Sequence of chain 1.B:
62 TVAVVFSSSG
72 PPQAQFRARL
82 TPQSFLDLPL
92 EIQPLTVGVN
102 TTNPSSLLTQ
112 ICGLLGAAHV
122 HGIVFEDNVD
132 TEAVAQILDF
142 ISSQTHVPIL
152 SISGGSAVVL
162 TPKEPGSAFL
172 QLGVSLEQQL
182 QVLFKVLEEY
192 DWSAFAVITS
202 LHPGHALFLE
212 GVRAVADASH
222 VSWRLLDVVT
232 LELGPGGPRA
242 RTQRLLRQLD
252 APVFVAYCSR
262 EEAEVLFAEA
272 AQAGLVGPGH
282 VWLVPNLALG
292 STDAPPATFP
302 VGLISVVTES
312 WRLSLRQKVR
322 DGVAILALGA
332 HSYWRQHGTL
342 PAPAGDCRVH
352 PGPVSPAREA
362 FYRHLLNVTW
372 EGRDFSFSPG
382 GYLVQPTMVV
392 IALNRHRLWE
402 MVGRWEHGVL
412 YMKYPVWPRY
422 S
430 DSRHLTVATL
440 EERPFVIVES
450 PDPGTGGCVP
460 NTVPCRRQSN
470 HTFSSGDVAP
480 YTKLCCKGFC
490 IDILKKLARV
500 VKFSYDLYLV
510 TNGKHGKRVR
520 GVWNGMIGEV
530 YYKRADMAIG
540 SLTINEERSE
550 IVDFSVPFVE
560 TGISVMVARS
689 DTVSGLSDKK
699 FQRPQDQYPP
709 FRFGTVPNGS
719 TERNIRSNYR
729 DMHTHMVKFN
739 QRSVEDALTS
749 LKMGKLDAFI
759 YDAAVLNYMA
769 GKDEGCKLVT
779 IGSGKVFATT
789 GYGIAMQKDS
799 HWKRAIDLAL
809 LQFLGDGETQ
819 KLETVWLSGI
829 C

This protein binds this small molecule.
Small molecule (SMILES): CC(=O)N[C@@H]1[C@@H](O)[C@H](O)[C@@H](CO)O[C@H]1O

Binding-site contacts:
Ligand atom C1 contacts residue ASN368 of chain 1.B at 1.4 Å.
Ligand atom O7 contacts residue ASN368 of chain 1.B at 3.8 Å.
Ligand atom C2 contacts residue ASN368 of chain 1.B at 2.4 Å.
Ligand atom O5 contacts residue ASN368 of chain 1.B at 2.4 Å (h-bond).
Ligand atom C5 contacts residue ASN368 of chain 1.B at 3.7 Å.
Ligand atom O6 contacts residue HIS365 of chain 1.B at 4.4 Å.
Ligand atom C3 contacts residue ASN368 of chain 1.B at 3.8 Å.
Ligand atom N2 contacts residue ASN368 of chain 1.B at 2.8 Å (h-bond).
Ligand atom C7 contacts residue ASN368 of chain 1.B at 3.5 Å.
Ligand atom C4 contacts residue ASN368 of chain 1.B at 4.3 Å.